Binding-site contacts:
Ligand atom NAB contacts residue THR74 of chain 1.A at 4.0 Å.
Ligand atom CAG contacts residue GLN112 of chain 1.A at 4.5 Å.
Ligand atom NAD contacts residue GLY73 of chain 1.A at 4.1 Å.
Ligand atom CAA contacts residue GLY73 of chain 1.A at 4.2 Å.
Ligand atom CAC contacts residue GLY73 of chain 1.A at 3.1 Å.
Ligand atom CAG contacts residue ARG83 of chain 1.A at 4.4 Å.
Ligand atom NAD contacts residue ALA104 of chain 1.A at 4.3 Å.
Ligand atom CAA contacts residue ASN103 of chain 1.A at 3.4 Å.
Ligand atom CAA contacts residue ALA102 of chain 1.A at 3.7 Å (hydrophobic).
Ligand atom OAE contacts residue GLY73 of chain 1.A at 4.0 Å.
Ligand atom CAF contacts residue GLN112 of chain 1.A at 3.5 Å.
Ligand atom CAG contacts residue THR74 of chain 1.A at 4.2 Å.
Ligand atom CAF contacts residue ALA104 of chain 1.A at 4.2 Å (hydrophobic).
Ligand atom NAD contacts residue ARG83 of chain 1.A at 3.6 Å (salt-bridge).
Ligand atom CAG contacts residue ALA104 of chain 1.A at 3.7 Å (hydrophobic).
Ligand atom CAC contacts residue ASN103 of chain 1.A at 3.9 Å.
Ligand atom CAA contacts residue GLN112 of chain 1.A at 3.6 Å.
Ligand atom NAD contacts residue GLY75 of chain 1.A at 4.4 Å.
Ligand atom CAF contacts residue ASN103 of chain 1.A at 3.7 Å.
Ligand atom OAE contacts residue THR74 of chain 1.A at 3.9 Å.
Ligand atom NAD contacts residue GLN112 of chain 1.A at 3.5 Å (h-bond).
Ligand atom OAE contacts residue ARG83 of chain 1.A at 3.1 Å (salt-bridge).
Ligand atom CAF contacts residue GLY73 of chain 1.A at 3.5 Å.
Ligand atom CAA contacts residue ALA104 of chain 1.A at 4.4 Å (hydrophobic).
Ligand atom CAG contacts residue GLY73 of chain 1.A at 3.4 Å.
Ligand atom OAE contacts residue ALA104 of chain 1.A at 4.0 Å.
Ligand atom NAB contacts residue ALA104 of chain 1.A at 4.0 Å.
Ligand atom CAC contacts residue ALA104 of chain 1.A at 4.0 Å (hydrophobic).
Ligand atom OAE contacts residue GLN112 of chain 1.A at 4.1 Å.
Ligand atom NAB contacts residue GLY73 of chain 1.A at 3.9 Å.
Ligand atom CAA contacts residue GLN64 of chain 1.A at 4.3 Å.
Ligand atom CAC contacts residue GLN112 of chain 1.A at 4.2 Å.
Ligand atom NAD contacts residue ASN103 of chain 1.A at 4.4 Å.

Sequence of chain 1.A:
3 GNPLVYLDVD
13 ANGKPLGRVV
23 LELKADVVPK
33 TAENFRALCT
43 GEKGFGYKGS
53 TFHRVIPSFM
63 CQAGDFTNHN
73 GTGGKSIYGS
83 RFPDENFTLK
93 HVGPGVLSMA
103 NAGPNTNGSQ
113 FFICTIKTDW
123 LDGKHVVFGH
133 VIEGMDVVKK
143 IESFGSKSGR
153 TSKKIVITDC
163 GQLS

A protein and the small-molecule ligand that binds it are described below.
Small molecule (SMILES): Cc1cc(N)on1